A small-molecule ligand and the protein it binds are described below.
Small molecule (SMILES): CC(=O)N[C@H]1[C@H](O[C@H]2[C@H](O)[C@@H](NC(C)=O)CO[C@@H]2CO)O[C@H](CO)[C@@H](O[C@@H]2O[C@H](CO)[C@@H](O)[C@H](O[C@H]3O[C@H](CO)[C@@H](O)[C@H](O)[C@@H]3O)[C@@H]2O)[C@@H]1O

Binding-site contacts:
Ligand atom O3 contacts residue CYS413 of chain 1.D at 4.3 Å.
Ligand atom C7 contacts residue ASN232 of chain 1.D at 3.2 Å.
Ligand atom C8 contacts residue ASN232 of chain 1.D at 4.4 Å.
Ligand atom O5 contacts residue VAL414 of chain 1.D at 4.1 Å.
Ligand atom O7 contacts residue ASN232 of chain 1.D at 3.2 Å (h-bond).
Ligand atom N2 contacts residue SER415 of chain 1.D at 2.9 Å (h-bond).
Ligand atom C1 contacts residue SER415 of chain 1.D at 3.7 Å.
Ligand atom O5 contacts residue NAG1 of chain 1.HA at 3.4 Å.
Ligand atom C7 contacts residue SER415 of chain 1.D at 3.9 Å.
Ligand atom C2 contacts residue SER415 of chain 1.D at 3.6 Å.
Ligand atom O6 contacts residue NAG1 of chain 1.HA at 3.3 Å (h-bond).
Ligand atom C2 contacts residue VAL414 of chain 1.D at 4.3 Å (hydrophobic).
Ligand atom C4 contacts residue ASN232 of chain 1.D at 4.2 Å.
Ligand atom C8 contacts residue LEU231 of chain 1.D at 3.8 Å (hydrophobic).
Ligand atom O5 contacts residue ASN232 of chain 1.D at 2.3 Å (h-bond).
Ligand atom N2 contacts residue ASN232 of chain 1.D at 2.9 Å (h-bond).
Ligand atom C3 contacts residue VAL414 of chain 1.D at 3.5 Å (hydrophobic).
Ligand atom C6 contacts residue NAG1 of chain 1.HA at 3.7 Å.
Ligand atom O6 contacts residue GLY348 of chain 1.D at 3.6 Å.
Ligand atom C8 contacts residue SER415 of chain 1.D at 4.0 Å.
Ligand atom C6 contacts residue VAL414 of chain 1.D at 4.4 Å (hydrophobic).
Ligand atom O6 contacts residue VAL414 of chain 1.D at 4.2 Å.
Ligand atom C2 contacts residue ASN232 of chain 1.D at 2.4 Å.
Ligand atom C5 contacts residue VAL414 of chain 1.D at 3.4 Å (hydrophobic).
Ligand atom C1 contacts residue NAG1 of chain 1.HA at 4.3 Å.
Ligand atom C5 contacts residue ASN232 of chain 1.D at 3.6 Å.
Ligand atom O3 contacts residue SER415 of chain 1.D at 4.4 Å.
Ligand atom C7 contacts residue ASN346 of chain 1.D at 4.4 Å.
Ligand atom O7 contacts residue PRO182 of chain 1.D at 3.9 Å.
Ligand atom C6 contacts residue GLY348 of chain 1.D at 4.4 Å.
Ligand atom C8 contacts residue ASN346 of chain 1.D at 3.4 Å.
Ligand atom C4 contacts residue VAL414 of chain 1.D at 3.7 Å (hydrophobic).
Ligand atom C3 contacts residue ASN232 of chain 1.D at 3.7 Å.
Ligand atom O7 contacts residue VAL224 of chain 1.D at 4.1 Å.
Ligand atom C5 contacts residue NAG1 of chain 1.HA at 4.1 Å.
Ligand atom O4 contacts residue VAL414 of chain 1.D at 3.7 Å.
Ligand atom C1 contacts residue ASN232 of chain 1.D at 1.4 Å.
Ligand atom C1 contacts residue VAL414 of chain 1.D at 4.0 Å (hydrophobic).
Ligand atom C3 contacts residue SER415 of chain 1.D at 3.7 Å.

Sequence of chain 1.D:
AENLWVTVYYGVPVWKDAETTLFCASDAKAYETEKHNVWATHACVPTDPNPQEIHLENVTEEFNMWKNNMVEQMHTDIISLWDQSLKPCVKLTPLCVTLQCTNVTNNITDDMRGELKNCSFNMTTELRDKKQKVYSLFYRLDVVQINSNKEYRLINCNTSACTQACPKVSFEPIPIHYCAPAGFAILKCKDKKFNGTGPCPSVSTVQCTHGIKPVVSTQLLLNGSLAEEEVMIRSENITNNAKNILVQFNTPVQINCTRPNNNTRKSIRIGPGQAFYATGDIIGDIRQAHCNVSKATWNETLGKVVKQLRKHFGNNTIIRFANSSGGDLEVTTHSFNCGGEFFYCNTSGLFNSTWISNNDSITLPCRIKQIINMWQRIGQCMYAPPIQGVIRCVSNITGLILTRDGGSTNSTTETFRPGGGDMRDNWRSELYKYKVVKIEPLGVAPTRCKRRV